Binding-site contacts:
Ligand atom C1 contacts residue ASP326 of chain 1.A at 4.2 Å.
Ligand atom C3 contacts residue ASN376 of chain 1.A at 3.8 Å.
Ligand atom N2 contacts residue ASN376 of chain 1.A at 2.9 Å (h-bond).
Ligand atom C8 contacts residue SER378 of chain 1.A at 3.8 Å.
Ligand atom C6 contacts residue TYR29 of chain 1.A at 3.9 Å (hydrophobic).
Ligand atom C8 contacts residue GLN27 of chain 1.A at 3.8 Å.
Ligand atom C6 contacts residue ASP326 of chain 1.A at 3.8 Å.
Ligand atom C2 contacts residue ARG346 of chain 1.A at 3.9 Å.
Ligand atom O5 contacts residue ASN376 of chain 1.A at 2.3 Å (h-bond).
Ligand atom C1 contacts residue ASN376 of chain 1.A at 1.4 Å.
Ligand atom C7 contacts residue SER378 of chain 1.A at 4.0 Å.
Ligand atom C2 contacts residue GLN27 of chain 1.A at 3.8 Å.
Ligand atom C6 contacts residue TYR374 of chain 1.A at 3.8 Å (hydrophobic).
Ligand atom O7 contacts residue TYR29 of chain 1.A at 3.8 Å.
Ligand atom C4 contacts residue ASP326 of chain 1.A at 3.9 Å.
Ligand atom O5 contacts residue ARG346 of chain 1.A at 3.1 Å (salt-bridge).
Ligand atom C1 contacts residue ARG346 of chain 1.A at 3.6 Å.
Ligand atom O6 contacts residue ASP326 of chain 1.A at 2.6 Å (salt-bridge).
Ligand atom C1 contacts residue GLN27 of chain 1.A at 3.4 Å.
Ligand atom C8 contacts residue TYR29 of chain 1.A at 3.4 Å (hydrophobic).
Ligand atom O5 contacts residue TYR29 of chain 1.A at 4.0 Å.
Ligand atom C5 contacts residue ASP326 of chain 1.A at 3.5 Å.
Ligand atom C8 contacts residue GLU49 of chain 1.A at 3.8 Å.
Ligand atom C8 contacts residue TYR374 of chain 1.A at 3.9 Å (hydrophobic).
Ligand atom C7 contacts residue GLN27 of chain 1.A at 2.9 Å.
Ligand atom C7 contacts residue ASN376 of chain 1.A at 3.8 Å.
Ligand atom C2 contacts residue ASN376 of chain 1.A at 2.5 Å.
Ligand atom C7 contacts residue TYR29 of chain 1.A at 3.8 Å (hydrophobic).
Ligand atom C5 contacts residue TYR29 of chain 1.A at 3.2 Å (hydrophobic).
Ligand atom O7 contacts residue PRO52 of chain 1.A at 4.1 Å.
Ligand atom N2 contacts residue GLN27 of chain 1.A at 3.5 Å (h-bond).
Ligand atom C3 contacts residue GLN27 of chain 1.A at 4.0 Å.
Ligand atom C5 contacts residue ARG346 of chain 1.A at 4.1 Å.
Ligand atom O4 contacts residue TYR29 of chain 1.A at 3.7 Å.
Ligand atom C5 contacts residue ASN376 of chain 1.A at 3.6 Å.
Ligand atom O6 contacts residue ARG346 of chain 1.A at 3.4 Å (salt-bridge).
Ligand atom O4 contacts residue ASP326 of chain 1.A at 3.6 Å.
Ligand atom C3 contacts residue ASP326 of chain 1.A at 3.8 Å.
Ligand atom O7 contacts residue GLN27 of chain 1.A at 2.2 Å (h-bond).
Ligand atom C4 contacts residue TYR29 of chain 1.A at 3.9 Å (hydrophobic).

This protein binds this small molecule.
Small molecule (SMILES): CC(=O)N[C@H]1[C@H](O[C@H]2[C@H](O)[C@@H](NC(C)=O)CO[C@@H]2CO)O[C@H](CO)[C@@H](O[C@@H]2O[C@H](CO)[C@@H](O)[C@H](O[C@H]3O[C@H](CO)[C@@H](O)[C@H](O)[C@@H]3O)[C@@H]2O)[C@@H]1O

Sequence of chain 1.A:
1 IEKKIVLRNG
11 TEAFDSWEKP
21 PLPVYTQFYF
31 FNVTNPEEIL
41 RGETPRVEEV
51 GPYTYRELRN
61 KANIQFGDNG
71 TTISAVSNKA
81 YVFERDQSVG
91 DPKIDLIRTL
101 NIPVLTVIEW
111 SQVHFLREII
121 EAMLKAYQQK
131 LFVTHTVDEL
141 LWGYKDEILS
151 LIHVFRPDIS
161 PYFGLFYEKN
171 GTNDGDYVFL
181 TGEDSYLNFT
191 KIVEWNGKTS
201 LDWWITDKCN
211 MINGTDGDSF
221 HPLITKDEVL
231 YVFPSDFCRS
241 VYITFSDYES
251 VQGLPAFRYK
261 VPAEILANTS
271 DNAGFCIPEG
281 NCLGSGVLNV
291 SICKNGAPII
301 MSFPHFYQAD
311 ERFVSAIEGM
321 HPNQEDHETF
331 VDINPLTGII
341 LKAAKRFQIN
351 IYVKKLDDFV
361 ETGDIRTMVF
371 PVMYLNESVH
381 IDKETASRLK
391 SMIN